Sequence of chain 1.C:
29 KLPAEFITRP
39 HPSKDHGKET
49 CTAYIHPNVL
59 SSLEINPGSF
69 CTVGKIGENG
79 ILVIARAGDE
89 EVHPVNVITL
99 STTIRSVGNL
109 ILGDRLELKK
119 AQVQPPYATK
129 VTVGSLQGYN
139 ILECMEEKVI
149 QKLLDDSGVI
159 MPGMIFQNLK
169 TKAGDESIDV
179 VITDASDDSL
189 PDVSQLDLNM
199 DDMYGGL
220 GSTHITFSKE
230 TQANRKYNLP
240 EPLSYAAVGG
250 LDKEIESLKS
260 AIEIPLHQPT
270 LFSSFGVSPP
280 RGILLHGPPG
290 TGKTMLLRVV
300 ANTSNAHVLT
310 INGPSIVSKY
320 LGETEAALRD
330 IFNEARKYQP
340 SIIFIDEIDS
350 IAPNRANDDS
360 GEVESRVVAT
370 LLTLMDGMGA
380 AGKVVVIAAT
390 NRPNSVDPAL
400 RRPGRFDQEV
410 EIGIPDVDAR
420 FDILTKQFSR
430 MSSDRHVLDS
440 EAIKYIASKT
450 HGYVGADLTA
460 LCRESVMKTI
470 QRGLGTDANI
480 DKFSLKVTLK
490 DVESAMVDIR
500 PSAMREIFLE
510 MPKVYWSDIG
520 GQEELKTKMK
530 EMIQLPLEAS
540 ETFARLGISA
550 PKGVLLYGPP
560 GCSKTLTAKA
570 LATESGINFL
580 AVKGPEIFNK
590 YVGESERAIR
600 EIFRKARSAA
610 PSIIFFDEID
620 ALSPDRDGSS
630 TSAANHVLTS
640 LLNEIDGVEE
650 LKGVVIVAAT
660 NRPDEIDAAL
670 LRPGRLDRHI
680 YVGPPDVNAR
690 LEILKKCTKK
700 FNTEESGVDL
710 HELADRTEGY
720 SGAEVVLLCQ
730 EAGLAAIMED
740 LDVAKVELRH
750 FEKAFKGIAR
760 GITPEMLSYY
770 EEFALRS

Binding-site contacts:
Ligand atom C19 contacts residue ARG429 of chain 1.C at 3.2 Å.
Ligand atom C21 contacts residue VAL276 of chain 1.F at 3.9 Å (hydrophobic).
Ligand atom B1 contacts residue THR458 of chain 1.C at 4.1 Å.
Ligand atom C2 contacts residue SER277 of chain 1.F at 3.1 Å.
Ligand atom B1 contacts residue ATP1 of chain 1.O at 1.4 Å.
Ligand atom C18 contacts residue ARG429 of chain 1.C at 3.5 Å.
Ligand atom C18 contacts residue GLY275 of chain 1.F at 3.8 Å.
Ligand atom N2 contacts residue ATP1 of chain 1.O at 2.5 Å (h-bond).
Ligand atom O2 contacts residue ARG429 of chain 1.C at 4.2 Å.
Ligand atom S1 contacts residue ATP1 of chain 1.O at 3.3 Å (h-bond).
Ligand atom C15 contacts residue ARG429 of chain 1.C at 3.5 Å.
Ligand atom N1 contacts residue SER277 of chain 1.F at 3.7 Å.
Ligand atom C17 contacts residue ARG429 of chain 1.C at 3.4 Å.
Ligand atom C16 contacts residue ATP1 of chain 1.O at 4.0 Å.
Ligand atom C6 contacts residue PRO402 of chain 1.F at 4.0 Å (hydrophobic).
Ligand atom C1 contacts residue SER277 of chain 1.F at 3.5 Å.
Ligand atom C1 contacts residue ATP1 of chain 1.O at 3.5 Å.
Ligand atom O2 contacts residue MET294 of chain 1.C at 4.1 Å.
Ligand atom O2 contacts residue ATP1 of chain 1.O at 2.9 Å (h-bond).
Ligand atom C4 contacts residue ATP1 of chain 1.O at 2.6 Å.
Ligand atom C21 contacts residue GLY275 of chain 1.F at 3.4 Å.
Ligand atom C7 contacts residue GLY403 of chain 1.F at 3.4 Å.
Ligand atom C16 contacts residue ARG429 of chain 1.C at 3.4 Å.
Ligand atom C8 contacts residue SER277 of chain 1.F at 3.7 Å.
Ligand atom C21 contacts residue ARG429 of chain 1.C at 3.7 Å.
Ligand atom C7 contacts residue PRO402 of chain 1.F at 3.2 Å (hydrophobic).
Ligand atom C2 contacts residue ATP1 of chain 1.O at 3.7 Å.
Ligand atom C5 contacts residue THR458 of chain 1.C at 3.5 Å.
Ligand atom C8 contacts residue GLY403 of chain 1.F at 4.0 Å.
Ligand atom N1 contacts residue ATP1 of chain 1.O at 3.4 Å (h-bond).
Ligand atom C7 contacts residue ARG462 of chain 1.C at 3.3 Å.
Ligand atom C6 contacts residue ARG462 of chain 1.C at 3.9 Å.
Ligand atom C8 contacts residue ARG462 of chain 1.C at 3.2 Å.
Ligand atom C15 contacts residue ATP1 of chain 1.O at 4.1 Å.
Ligand atom C20 contacts residue ARG429 of chain 1.C at 3.3 Å.
Ligand atom C6 contacts residue GLY403 of chain 1.F at 4.1 Å.
Ligand atom C4 contacts residue THR458 of chain 1.C at 4.0 Å.
Ligand atom C19 contacts residue GLY275 of chain 1.F at 3.8 Å.
Ligand atom C5 contacts residue ATP1 of chain 1.O at 3.1 Å.
Ligand atom C1 contacts residue ARG462 of chain 1.C at 3.7 Å.

Sequence of chain 1.F:
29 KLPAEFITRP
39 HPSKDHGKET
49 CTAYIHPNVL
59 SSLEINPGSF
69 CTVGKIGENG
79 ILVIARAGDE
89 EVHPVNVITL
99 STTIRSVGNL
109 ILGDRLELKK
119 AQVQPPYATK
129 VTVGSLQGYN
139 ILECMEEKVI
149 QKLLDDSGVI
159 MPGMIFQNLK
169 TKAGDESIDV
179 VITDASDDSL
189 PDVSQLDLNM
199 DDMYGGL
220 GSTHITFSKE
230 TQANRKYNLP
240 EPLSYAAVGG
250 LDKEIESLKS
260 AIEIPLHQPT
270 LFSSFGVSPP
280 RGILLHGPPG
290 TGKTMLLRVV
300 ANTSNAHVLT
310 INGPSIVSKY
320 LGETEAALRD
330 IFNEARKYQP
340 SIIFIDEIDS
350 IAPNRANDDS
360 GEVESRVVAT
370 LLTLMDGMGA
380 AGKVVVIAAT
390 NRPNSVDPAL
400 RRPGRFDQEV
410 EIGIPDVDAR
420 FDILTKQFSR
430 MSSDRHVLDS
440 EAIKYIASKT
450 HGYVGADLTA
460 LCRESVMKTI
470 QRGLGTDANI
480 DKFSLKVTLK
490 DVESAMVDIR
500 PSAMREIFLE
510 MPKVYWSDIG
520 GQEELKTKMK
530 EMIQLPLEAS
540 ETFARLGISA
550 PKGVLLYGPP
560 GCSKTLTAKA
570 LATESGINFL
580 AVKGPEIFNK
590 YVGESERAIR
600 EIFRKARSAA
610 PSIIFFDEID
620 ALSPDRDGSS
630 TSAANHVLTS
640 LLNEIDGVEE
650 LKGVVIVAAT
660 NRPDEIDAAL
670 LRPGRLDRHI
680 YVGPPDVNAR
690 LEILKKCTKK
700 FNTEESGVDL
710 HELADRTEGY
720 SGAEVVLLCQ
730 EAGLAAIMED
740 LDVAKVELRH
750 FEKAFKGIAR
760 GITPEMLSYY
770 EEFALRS

The protein below binds the small molecule below.
Small molecule (SMILES): Cc1ccc(S(=O)(=O)N2N=Cc3ccccc3B2O)cc1